A protein and the small-molecule ligand that binds it are described below.
Small molecule (SMILES): C=CC1=C(C=C)C2=N3->[Fe]45<-N6=C(C=c7c(CCC(=O)O)c(C)c(n74)=C2)C(CCC(=O)O)=C(C)C6=Cc2c(C=C)c(C=C)c(n25)C=C13

Sequence of chain 1.A:
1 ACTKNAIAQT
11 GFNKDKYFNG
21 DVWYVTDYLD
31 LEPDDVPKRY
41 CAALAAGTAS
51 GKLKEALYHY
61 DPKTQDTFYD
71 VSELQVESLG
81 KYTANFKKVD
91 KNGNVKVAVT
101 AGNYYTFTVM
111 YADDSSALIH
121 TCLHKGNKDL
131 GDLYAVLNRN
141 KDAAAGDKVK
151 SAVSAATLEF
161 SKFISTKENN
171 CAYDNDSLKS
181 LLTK

Binding-site contacts:
Ligand atom CMA contacts residue PHE86 of chain 1.A at 3.5 Å (hydrophobic).
Ligand atom CHD contacts residue CYN1 of chain 1.B at 3.5 Å.
Ligand atom CHB contacts residue LEU57 of chain 1.A at 3.5 Å (hydrophobic).
Ligand atom CBB contacts residue LEU44 of chain 1.A at 3.4 Å (hydrophobic).
Ligand atom O1A contacts residue LYS125 of chain 1.A at 2.7 Å (salt-bridge).
Ligand atom CBA contacts residue ASP70 of chain 1.A at 3.2 Å.
Ligand atom C1B contacts residue HIS59 of chain 1.A at 3.5 Å.
Ligand atom NA contacts residue HIS59 of chain 1.A at 2.7 Å (h-bond).
Ligand atom NB contacts residue CYN1 of chain 1.B at 2.8 Å.
Ligand atom C3C contacts residue TYR40 of chain 1.A at 3.3 Å (hydrophobic).
Ligand atom CM1 contacts residue VAL25 of chain 1.A at 3.5 Å (hydrophobic).
Ligand atom NC contacts residue CYN1 of chain 1.B at 2.5 Å.
Ligand atom CMA contacts residue TYR105 of chain 1.A at 3.4 Å (hydrophobic).
Ligand atom C1C contacts residue CYN1 of chain 1.B at 3.4 Å.
Ligand atom C4A contacts residue HIS59 of chain 1.A at 3.3 Å.
Ligand atom C4C contacts residue CYN1 of chain 1.B at 3.2 Å.
Ligand atom ND contacts residue CYN1 of chain 1.B at 2.6 Å.
Ligand atom FE contacts residue CYN1 of chain 1.B at 1.9 Å.
Ligand atom NB contacts residue HIS59 of chain 1.A at 2.6 Å (h-bond).
Ligand atom CGA contacts residue ASP70 of chain 1.A at 3.2 Å.
Ligand atom NA contacts residue CYN1 of chain 1.B at 2.9 Å.
Ligand atom NC contacts residue HIS59 of chain 1.A at 3.0 Å (h-bond).
Ligand atom CMB contacts residue TYR105 of chain 1.A at 3.5 Å (hydrophobic).
Ligand atom CBC contacts residue TYR28 of chain 1.A at 3.3 Å (hydrophobic).
Ligand atom CMA contacts residue LEU57 of chain 1.A at 3.5 Å (hydrophobic).
Ligand atom FE contacts residue HIS59 of chain 1.A at 1.9 Å.
Ligand atom C4B contacts residue HIS59 of chain 1.A at 3.4 Å.
Ligand atom CM2 contacts residue LEU57 of chain 1.A at 3.3 Å (hydrophobic).
Ligand atom O1D contacts residue LYS125 of chain 1.A at 2.8 Å (salt-bridge).
Ligand atom O2A contacts residue LYS88 of chain 1.A at 3.1 Å.
Ligand atom C1A contacts residue HIS59 of chain 1.A at 3.3 Å.
Ligand atom CAC contacts residue TYR40 of chain 1.A at 3.5 Å (hydrophobic).
Ligand atom O2A contacts residue ASP70 of chain 1.A at 2.4 Å (salt-bridge).
Ligand atom CHC contacts residue LEU133 of chain 1.A at 3.5 Å (hydrophobic).
Ligand atom C1D contacts residue CYN1 of chain 1.B at 3.3 Å.
Ligand atom C1D contacts residue HIS59 of chain 1.A at 3.5 Å.
Ligand atom ND contacts residue HIS59 of chain 1.A at 2.9 Å (h-bond).
Ligand atom CM2 contacts residue PHE107 of chain 1.A at 3.5 Å (hydrophobic).
Ligand atom CM2 contacts residue TYR105 of chain 1.A at 3.5 Å (hydrophobic).
Ligand atom CGA contacts residue PHE86 of chain 1.A at 3.5 Å (hydrophobic).